Binding-site contacts:
Ligand atom CB contacts residue ASP77 of chain 1.A at 3.5 Å.
Ligand atom CB contacts residue THR143 of chain 1.A at 3.4 Å.
Ligand atom O contacts residue HIS70 of chain 1.A at 3.3 Å.
Ligand atom C contacts residue LYS146 of chain 1.A at 3.5 Å.
Ligand atom CB contacts residue TYR99 of chain 1.A at 3.5 Å (hydrophobic).
Ligand atom C contacts residue THR143 of chain 1.A at 3.4 Å.
Ligand atom CB contacts residue GLU63 of chain 1.A at 3.4 Å.
Ligand atom O contacts residue VAL152 of chain 1.A at 3.5 Å.
Ligand atom O contacts residue TRP147 of chain 1.A at 3.4 Å (h-bond).
Ligand atom CG1 contacts residue ASP77 of chain 1.A at 3.5 Å.
Ligand atom CA contacts residue GLN155 of chain 1.A at 3.6 Å.
Ligand atom O contacts residue LEU156 of chain 1.A at 3.4 Å.
Ligand atom CG1 contacts residue GLN155 of chain 1.A at 3.3 Å.
Ligand atom N contacts residue TYR171 of chain 1.A at 3.3 Å (h-bond).
Ligand atom OG1 contacts residue GLU63 of chain 1.A at 2.9 Å (salt-bridge).
Ligand atom N contacts residue TYR7 of chain 1.A at 3.3 Å (h-bond).
Ligand atom CB contacts residue TYR159 of chain 1.A at 3.4 Å (hydrophobic).
Ligand atom CA contacts residue TYR7 of chain 1.A at 3.1 Å (hydrophobic).
Ligand atom CA contacts residue TYR99 of chain 1.A at 3.5 Å (hydrophobic).
Ligand atom N contacts residue GLN155 of chain 1.A at 3.1 Å (h-bond).
Ligand atom N contacts residue GLU63 of chain 1.A at 2.9 Å (salt-bridge).
Ligand atom O contacts residue THR80 of chain 1.A at 3.4 Å.
Ligand atom O contacts residue TYR159 of chain 1.A at 2.6 Å (h-bond).
Ligand atom OXT contacts residue LYS146 of chain 1.A at 3.2 Å (salt-bridge).
Ligand atom CG2 contacts residue ASP77 of chain 1.A at 3.3 Å.
Ligand atom OXT contacts residue THR143 of chain 1.A at 2.7 Å (h-bond).
Ligand atom N contacts residue TYR99 of chain 1.A at 2.9 Å (h-bond).
Ligand atom C contacts residue TYR7 of chain 1.A at 3.4 Å (hydrophobic).
Ligand atom O contacts residue LYS146 of chain 1.A at 3.2 Å (salt-bridge).
Ligand atom OG contacts residue TYR159 of chain 1.A at 3.5 Å.
Ligand atom C contacts residue LYS66 of chain 1.A at 3.6 Å.
Ligand atom CA contacts residue ASP77 of chain 1.A at 3.2 Å.
Ligand atom CD2 contacts residue ALA150 of chain 1.A at 3.6 Å (hydrophobic).
Ligand atom N contacts residue ASP77 of chain 1.A at 2.7 Å (salt-bridge).
Ligand atom OXT contacts residue TYR84 of chain 1.A at 3.1 Å (h-bond).
Ligand atom SD contacts residue TRP167 of chain 1.A at 3.4 Å.
Ligand atom C contacts residue ASP77 of chain 1.A at 3.4 Å.
Ligand atom N contacts residue THR73 of chain 1.A at 3.6 Å.
Ligand atom CE contacts residue GLU63 of chain 1.A at 3.2 Å.
Ligand atom O contacts residue LYS66 of chain 1.A at 2.7 Å (salt-bridge).

Sequence of chain 1.A:
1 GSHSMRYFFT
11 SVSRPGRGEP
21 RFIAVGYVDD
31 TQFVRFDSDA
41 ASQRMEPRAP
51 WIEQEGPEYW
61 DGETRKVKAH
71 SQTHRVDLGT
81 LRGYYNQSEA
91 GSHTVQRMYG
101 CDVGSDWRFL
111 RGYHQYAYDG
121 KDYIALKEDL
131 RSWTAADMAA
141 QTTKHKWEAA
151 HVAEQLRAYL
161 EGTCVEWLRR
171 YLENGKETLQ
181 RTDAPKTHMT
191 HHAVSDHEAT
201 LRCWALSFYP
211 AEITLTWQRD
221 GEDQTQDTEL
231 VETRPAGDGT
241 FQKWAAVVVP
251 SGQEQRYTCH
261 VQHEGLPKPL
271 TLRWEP

The small molecule below binds the protein below.
Small molecule (SMILES): CC[C@H](C)[C@H](NC(=O)CNC(=O)[C@@H](NC(=O)[C@H](C)NC(=O)[C@H](CO)NC(=O)[C@@H](NC(=O)[C@@H](N)CCSC)[C@@H](C)O)[C@@H](C)CC)C(=O)N[C@@H](CC(C)C)C(=O)N1CCC[C@H]1C(=O)N[C@H](C(=O)O)C(C)C